Sequence of chain 1.E:
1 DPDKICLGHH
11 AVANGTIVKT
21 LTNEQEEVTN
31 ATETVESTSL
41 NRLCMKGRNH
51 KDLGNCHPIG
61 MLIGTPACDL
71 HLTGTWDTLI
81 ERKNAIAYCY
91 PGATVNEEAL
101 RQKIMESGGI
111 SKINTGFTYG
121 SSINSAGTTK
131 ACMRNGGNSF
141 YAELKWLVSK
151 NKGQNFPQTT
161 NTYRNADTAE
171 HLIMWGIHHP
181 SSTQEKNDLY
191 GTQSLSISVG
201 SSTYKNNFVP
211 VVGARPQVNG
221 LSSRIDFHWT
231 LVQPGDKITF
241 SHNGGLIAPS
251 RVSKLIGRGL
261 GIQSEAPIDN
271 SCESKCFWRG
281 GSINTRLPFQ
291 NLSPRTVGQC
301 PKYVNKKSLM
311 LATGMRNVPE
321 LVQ

Binding-site contacts:
Ligand atom C4 contacts residue LEU221 of chain 1.E at 4.2 Å (hydrophobic).
Ligand atom C10 contacts residue THR128 of chain 1.E at 4.1 Å.
Ligand atom C11 contacts residue GLY127 of chain 1.E at 3.6 Å.
Ligand atom O7 contacts residue LEU189 of chain 1.E at 3.9 Å.
Ligand atom O8 contacts residue TRP146 of chain 1.E at 3.5 Å.
Ligand atom O9 contacts residue TYR90 of chain 1.E at 3.4 Å (h-bond).
Ligand atom O1B contacts residue THR129 of chain 1.E at 3.3 Å (h-bond).
Ligand atom O9 contacts residue GLU185 of chain 1.E at 2.7 Å (salt-bridge).
Ligand atom O9 contacts residue HIS178 of chain 1.E at 2.9 Å (h-bond).
Ligand atom O4 contacts residue LEU221 of chain 1.E at 4.1 Å.
Ligand atom O8 contacts residue LEU221 of chain 1.E at 4.2 Å.
Ligand atom O10 contacts residue LEU189 of chain 1.E at 3.4 Å.
Ligand atom C9 contacts residue HIS178 of chain 1.E at 3.3 Å.
Ligand atom C8 contacts residue GLU185 of chain 1.E at 3.6 Å.
Ligand atom C9 contacts residue TYR90 of chain 1.E at 3.9 Å (hydrophobic).
Ligand atom O4 contacts residue THR128 of chain 1.E at 3.7 Å.
Ligand atom C9 contacts residue GLU185 of chain 1.E at 3.4 Å.
Ligand atom C9 contacts residue SER223 of chain 1.E at 4.0 Å.
Ligand atom C5 contacts residue THR128 of chain 1.E at 3.9 Å.
Ligand atom O8 contacts residue SER223 of chain 1.E at 3.9 Å.
Ligand atom O1A contacts residue LEU221 of chain 1.E at 3.4 Å.
Ligand atom O1A contacts residue LYS130 of chain 1.E at 4.2 Å.
Ligand atom C1 contacts residue LYS130 of chain 1.E at 3.9 Å.
Ligand atom N5 contacts residue THR128 of chain 1.E at 3.2 Å (h-bond).
Ligand atom C8 contacts residue TRP146 of chain 1.E at 3.9 Å (hydrophobic).
Ligand atom O9 contacts residue SER223 of chain 1.E at 2.7 Å (h-bond).
Ligand atom C4 contacts residue THR128 of chain 1.E at 3.5 Å.
Ligand atom C7 contacts residue TRP146 of chain 1.E at 3.7 Å (hydrophobic).
Ligand atom O8 contacts residue TYR90 of chain 1.E at 2.9 Å (h-bond).
Ligand atom C9 contacts residue LEU189 of chain 1.E at 4.0 Å (hydrophobic).
Ligand atom C11 contacts residue THR128 of chain 1.E at 4.0 Å.
Ligand atom C11 contacts residue TRP146 of chain 1.E at 3.7 Å (hydrophobic).
Ligand atom C6 contacts residue TRP146 of chain 1.E at 4.2 Å (hydrophobic).
Ligand atom O1B contacts residue LYS130 of chain 1.E at 2.8 Å (salt-bridge).
Ligand atom N5 contacts residue TRP146 of chain 1.E at 4.2 Å.
Ligand atom C1 contacts residue THR129 of chain 1.E at 3.5 Å.
Ligand atom C8 contacts residue TYR90 of chain 1.E at 4.0 Å (hydrophobic).
Ligand atom C9 contacts residue TRP146 of chain 1.E at 3.8 Å (hydrophobic).
Ligand atom O1A contacts residue THR129 of chain 1.E at 3.0 Å (h-bond).
Ligand atom O4 contacts residue LYS130 of chain 1.E at 3.5 Å (salt-bridge).

This small molecule binds to this protein.
Small molecule (SMILES): CC(=O)N[C@@H]1[C@@H](O)[C@H](O[C@@H]2O[C@H](CO)[C@H](O)[C@H](O[C@]3(C(=O)O)C[C@H](O)[C@@H](NC(C)=O)[C@H]([C@H](O)[C@H](O)CO)O3)[C@H]2O)[C@@H](CO)O[C@H]1O